A small-molecule ligand and the protein it binds are described below.
Small molecule (SMILES): CC(=O)N[C@@H]1[C@@H](O)[C@H](O)[C@@H](CO)O[C@H]1O

Sequence of chain 1.G:
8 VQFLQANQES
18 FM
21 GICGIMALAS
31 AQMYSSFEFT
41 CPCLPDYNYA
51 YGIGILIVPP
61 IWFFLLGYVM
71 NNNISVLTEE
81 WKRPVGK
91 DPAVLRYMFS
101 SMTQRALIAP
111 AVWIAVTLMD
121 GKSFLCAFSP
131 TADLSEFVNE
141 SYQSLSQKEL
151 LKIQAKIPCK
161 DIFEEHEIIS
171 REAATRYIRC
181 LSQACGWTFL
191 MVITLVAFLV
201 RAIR

Binding-site contacts:
Ligand atom C6 contacts residue SER141 of chain 1.G at 4.3 Å.
Ligand atom N2 contacts residue ASN139 of chain 1.G at 2.9 Å (h-bond).
Ligand atom C5 contacts residue SER141 of chain 1.G at 4.4 Å.
Ligand atom C5 contacts residue ASN139 of chain 1.G at 3.6 Å.
Ligand atom C1 contacts residue SER141 of chain 1.G at 4.4 Å.
Ligand atom O5 contacts residue TYR142 of chain 1.G at 4.2 Å.
Ligand atom O7 contacts residue ILE168 of chain 1.G at 4.3 Å.
Ligand atom C7 contacts residue ASN139 of chain 1.G at 3.1 Å.
Ligand atom C2 contacts residue GLU167 of chain 1.G at 4.2 Å.
Ligand atom O7 contacts residue HIS166 of chain 1.G at 3.8 Å.
Ligand atom C8 contacts residue ASN139 of chain 1.G at 4.1 Å.
Ligand atom O5 contacts residue GLU167 of chain 1.G at 4.0 Å.
Ligand atom O7 contacts residue ASN139 of chain 1.G at 2.8 Å (h-bond).
Ligand atom C3 contacts residue ASN139 of chain 1.G at 3.8 Å.
Ligand atom C4 contacts residue ASN139 of chain 1.G at 4.2 Å.
Ligand atom O5 contacts residue ASN139 of chain 1.G at 2.3 Å (h-bond).
Ligand atom C1 contacts residue GLU167 of chain 1.G at 4.0 Å.
Ligand atom O7 contacts residue GLU167 of chain 1.G at 3.5 Å (salt-bridge).
Ligand atom C1 contacts residue ASN139 of chain 1.G at 1.4 Å.
Ligand atom O5 contacts residue SER141 of chain 1.G at 3.8 Å.
Ligand atom O6 contacts residue SER141 of chain 1.G at 3.4 Å (h-bond).
Ligand atom C2 contacts residue ASN139 of chain 1.G at 2.4 Å.